Binding-site contacts:
Ligand atom C3D contacts residue LEU96 of chain 1.H at 3.6 Å (hydrophobic).
Ligand atom CMA contacts residue ALA70 of chain 1.H at 3.7 Å (hydrophobic).
Ligand atom CHD contacts residue PHE42 of chain 1.H at 3.5 Å (hydrophobic).
Ligand atom CBC contacts residue PHE41 of chain 1.H at 3.6 Å (hydrophobic).
Ligand atom CBB contacts residue LEU141 of chain 1.H at 3.4 Å (hydrophobic).
Ligand atom CHA contacts residue HIS63 of chain 1.H at 3.3 Å.
Ligand atom CAC contacts residue VAL98 of chain 1.H at 3.6 Å (hydrophobic).
Ligand atom CBA contacts residue LEU91 of chain 1.H at 3.5 Å (hydrophobic).
Ligand atom ND contacts residue HIS92 of chain 1.H at 3.2 Å (h-bond).
Ligand atom C4B contacts residue HIS92 of chain 1.H at 3.6 Å.
Ligand atom C3A contacts residue LEU88 of chain 1.H at 3.6 Å (hydrophobic).
Ligand atom CBC contacts residue THR38 of chain 1.H at 3.4 Å.
Ligand atom NB contacts residue HIS92 of chain 1.H at 2.8 Å (h-bond).
Ligand atom CHC contacts residue LEU106 of chain 1.H at 3.3 Å (hydrophobic).
Ligand atom C4C contacts residue HIS92 of chain 1.H at 3.8 Å.
Ligand atom C1B contacts residue HIS92 of chain 1.H at 3.5 Å.
Ligand atom C4A contacts residue HIS92 of chain 1.H at 3.5 Å.
Ligand atom C4B contacts residue LEU106 of chain 1.H at 3.7 Å (hydrophobic).
Ligand atom CMA contacts residue LYS66 of chain 1.H at 3.7 Å.
Ligand atom CAC contacts residue PHE41 of chain 1.H at 3.6 Å (hydrophobic).
Ligand atom CMD contacts residue PHE41 of chain 1.H at 3.0 Å (hydrophobic).
Ligand atom NC contacts residue HIS92 of chain 1.H at 3.0 Å (h-bond).
Ligand atom CHB contacts residue HIS92 of chain 1.H at 3.8 Å.
Ligand atom CBB contacts residue PHE103 of chain 1.H at 3.5 Å (hydrophobic).
Ligand atom CMD contacts residue LEU96 of chain 1.H at 3.7 Å (hydrophobic).
Ligand atom C2D contacts residue LEU96 of chain 1.H at 3.5 Å (hydrophobic).
Ligand atom C1A contacts residue HIS92 of chain 1.H at 3.6 Å.
Ligand atom C4D contacts residue HIS63 of chain 1.H at 3.5 Å.
Ligand atom CBA contacts residue LEU88 of chain 1.H at 3.6 Å (hydrophobic).
Ligand atom CBD contacts residue LEU96 of chain 1.H at 3.7 Å (hydrophobic).
Ligand atom C1C contacts residue HIS92 of chain 1.H at 3.8 Å.
Ligand atom CMA contacts residue LEU88 of chain 1.H at 3.6 Å (hydrophobic).
Ligand atom ND contacts residue HIS63 of chain 1.H at 3.7 Å.
Ligand atom NA contacts residue HIS92 of chain 1.H at 3.0 Å (h-bond).
Ligand atom C2B contacts residue LEU141 of chain 1.H at 3.8 Å (hydrophobic).
Ligand atom C1A contacts residue HIS63 of chain 1.H at 3.7 Å.
Ligand atom NI contacts residue HIS92 of chain 1.H at 2.2 Å.
Ligand atom CMC contacts residue ASN102 of chain 1.H at 3.5 Å.
Ligand atom CAB contacts residue LEU106 of chain 1.H at 3.7 Å (hydrophobic).
Ligand atom C3B contacts residue LEU141 of chain 1.H at 3.6 Å (hydrophobic).

The small molecule below binds the protein below.
Small molecule (SMILES): C=CC1=C(C)C2=N3->[Ni]45<-N6=C(C=c7c(C)c(C=C)c(n74)=C2)C(C)=C(CCC(=O)O)C6=Cc2c(CCC(=O)O)c(C)c(n25)C=C13

Sequence of chain 1.H:
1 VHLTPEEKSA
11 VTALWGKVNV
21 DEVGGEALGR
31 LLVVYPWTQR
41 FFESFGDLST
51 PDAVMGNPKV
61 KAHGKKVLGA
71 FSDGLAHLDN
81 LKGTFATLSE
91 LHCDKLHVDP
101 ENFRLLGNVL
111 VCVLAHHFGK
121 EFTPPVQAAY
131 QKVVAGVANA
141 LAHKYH